A protein and the small-molecule ligand that binds it are described below.
Small molecule (SMILES): CCC(c1ccc(O)cc1)C(C(=O)OCCCCCCCCOC(=O)[C@@H](c1ccc(O)cc1)[C@H](CC)c1ccc(O)cc1)c1ccc(O)cc1

Sequence of chain 1.A:
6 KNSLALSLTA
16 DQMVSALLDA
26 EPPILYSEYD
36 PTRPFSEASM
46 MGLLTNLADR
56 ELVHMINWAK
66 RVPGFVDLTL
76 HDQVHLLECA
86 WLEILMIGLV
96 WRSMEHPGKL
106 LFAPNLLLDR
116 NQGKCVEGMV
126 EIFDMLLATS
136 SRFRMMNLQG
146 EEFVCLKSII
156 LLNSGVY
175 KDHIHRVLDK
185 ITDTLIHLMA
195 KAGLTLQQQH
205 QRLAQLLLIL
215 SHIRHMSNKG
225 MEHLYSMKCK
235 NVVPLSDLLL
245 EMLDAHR

Binding-site contacts:
Ligand atom C01 contacts residue ALA53 of chain 1.A at 3.7 Å (hydrophobic).
Ligand atom O6 contacts residue PHE107 of chain 1.A at 3.9 Å.
Ligand atom C33 contacts residue LEU90 of chain 1.A at 3.6 Å (hydrophobic).
Ligand atom C07 contacts residue LEU131 of chain 1.A at 4.0 Å (hydrophobic).
Ligand atom C06 contacts residue PHE107 of chain 1.A at 3.8 Å (hydrophobic).
Ligand atom C34 contacts residue ARG97 of chain 1.A at 4.0 Å.
Ligand atom C06 contacts residue LEU131 of chain 1.A at 3.7 Å (hydrophobic).
Ligand atom C34 contacts residue LEU90 of chain 1.A at 4.0 Å (hydrophobic).
Ligand atom C02 contacts residue ALA53 of chain 1.A at 3.5 Å (hydrophobic).
Ligand atom C39 contacts residue MET46 of chain 1.A at 3.6 Å (hydrophobic).
Ligand atom C05 contacts residue PHE107 of chain 1.A at 4.0 Å (hydrophobic).
Ligand atom C01 contacts residue TRP86 of chain 1.A at 3.8 Å (hydrophobic).
Ligand atom C11 contacts residue MET124 of chain 1.A at 4.0 Å (hydrophobic).
Ligand atom C11 contacts residue MET46 of chain 1.A at 3.7 Å (hydrophobic).
Ligand atom C07 contacts residue ILE127 of chain 1.A at 3.8 Å (hydrophobic).
Ligand atom O8 contacts residue LEU228 of chain 1.A at 3.6 Å.
Ligand atom O6 contacts residue LEU49 of chain 1.A at 3.3 Å.
Ligand atom C36 contacts residue LEU49 of chain 1.A at 3.7 Å (hydrophobic).
Ligand atom C09 contacts residue MET124 of chain 1.A at 3.5 Å (hydrophobic).
Ligand atom C34 contacts residue GLU56 of chain 1.A at 3.2 Å.
Ligand atom O7 contacts residue GLU56 of chain 1.A at 2.5 Å (salt-bridge).
Ligand atom C03 contacts residue LEU87 of chain 1.A at 4.0 Å (hydrophobic).
Ligand atom O8 contacts residue MET231 of chain 1.A at 3.9 Å.
Ligand atom C40 contacts residue LEU228 of chain 1.A at 3.9 Å (hydrophobic).
Ligand atom C41 contacts residue LEU228 of chain 1.A at 3.8 Å (hydrophobic).
Ligand atom C10 contacts residue MET124 of chain 1.A at 3.6 Å (hydrophobic).
Ligand atom O8 contacts residue HIS227 of chain 1.A at 3.7 Å.
Ligand atom O7 contacts residue LEU90 of chain 1.A at 3.8 Å.
Ligand atom C39 contacts residue LEU228 of chain 1.A at 3.9 Å (hydrophobic).
Ligand atom C01 contacts residue LEU243 of chain 1.A at 4.0 Å (hydrophobic).
Ligand atom C10 contacts residue ILE127 of chain 1.A at 3.8 Å (hydrophobic).
Ligand atom C31 contacts residue PHE107 of chain 1.A at 4.0 Å (hydrophobic).
Ligand atom O7 contacts residue ARG97 of chain 1.A at 2.8 Å (salt-bridge).
Ligand atom C41 contacts residue GLY224 of chain 1.A at 3.6 Å.
Ligand atom C01 contacts residue LEU228 of chain 1.A at 4.0 Å (hydrophobic).
Ligand atom C33 contacts residue LEU94 of chain 1.A at 4.1 Å (hydrophobic).
Ligand atom C35 contacts residue GLU56 of chain 1.A at 3.1 Å.
Ligand atom C36 contacts residue ALA53 of chain 1.A at 4.0 Å (hydrophobic).
Ligand atom C39 contacts residue MET231 of chain 1.A at 4.0 Å (hydrophobic).
Ligand atom C35 contacts residue LEU52 of chain 1.A at 4.0 Å (hydrophobic).